Binding-site contacts:
Ligand atom O5 contacts residue ASN23 of chain 1.A at 2.4 Å (h-bond).
Ligand atom C6 contacts residue GLN15 of chain 1.A at 4.4 Å.
Ligand atom N2 contacts residue ASN23 of chain 1.A at 2.8 Å (h-bond).
Ligand atom O7 contacts residue ASN23 of chain 1.A at 4.2 Å.
Ligand atom O5 contacts residue GLN15 of chain 1.A at 3.7 Å.
Ligand atom C4 contacts residue ASN23 of chain 1.A at 4.2 Å.
Ligand atom C3 contacts residue ASN23 of chain 1.A at 3.8 Å.
Ligand atom C5 contacts residue ASN23 of chain 1.A at 3.7 Å.
Ligand atom C8 contacts residue LYS22 of chain 1.A at 3.8 Å.
Ligand atom C8 contacts residue ASN23 of chain 1.A at 3.6 Å.
Ligand atom C7 contacts residue ASN23 of chain 1.A at 3.4 Å.
Ligand atom C1 contacts residue ASN23 of chain 1.A at 1.4 Å.
Ligand atom C2 contacts residue ASN23 of chain 1.A at 2.5 Å.

This protein binds this small molecule.
Small molecule (SMILES): CC(=O)N[C@@H]1[C@@H](O)[C@H](O)[C@@H](CO)O[C@H]1O

Sequence of chain 1.A:
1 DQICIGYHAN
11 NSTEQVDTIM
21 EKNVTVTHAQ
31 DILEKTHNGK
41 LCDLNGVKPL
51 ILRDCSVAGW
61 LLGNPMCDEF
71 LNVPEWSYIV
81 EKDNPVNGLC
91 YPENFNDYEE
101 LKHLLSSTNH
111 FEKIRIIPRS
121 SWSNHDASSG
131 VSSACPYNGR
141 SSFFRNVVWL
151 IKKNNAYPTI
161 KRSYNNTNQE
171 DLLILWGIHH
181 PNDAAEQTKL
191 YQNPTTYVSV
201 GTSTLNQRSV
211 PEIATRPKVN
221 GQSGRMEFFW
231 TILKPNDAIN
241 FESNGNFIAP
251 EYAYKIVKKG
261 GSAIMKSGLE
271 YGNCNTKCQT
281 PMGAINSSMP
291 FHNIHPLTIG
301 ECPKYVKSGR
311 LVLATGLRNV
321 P